Sequence of chain 1.B:
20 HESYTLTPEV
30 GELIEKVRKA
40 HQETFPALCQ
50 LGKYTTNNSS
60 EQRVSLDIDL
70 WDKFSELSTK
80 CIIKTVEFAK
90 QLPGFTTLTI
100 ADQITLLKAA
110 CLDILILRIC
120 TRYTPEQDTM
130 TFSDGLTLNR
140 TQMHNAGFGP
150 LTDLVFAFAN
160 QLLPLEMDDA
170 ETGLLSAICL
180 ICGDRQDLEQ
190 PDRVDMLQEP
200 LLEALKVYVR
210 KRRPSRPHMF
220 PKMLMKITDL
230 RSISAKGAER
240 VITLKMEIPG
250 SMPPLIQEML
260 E

Binding-site contacts:
Ligand atom CAP contacts residue LEU243 of chain 1.B at 3.7 Å (hydrophobic).
Ligand atom CAM contacts residue PHE147 of chain 1.B at 3.8 Å (hydrophobic).
Ligand atom CAP contacts residue VAL240 of chain 1.B at 3.6 Å (hydrophobic).
Ligand atom CAL contacts residue PHE73 of chain 1.B at 3.8 Å (hydrophobic).
Ligand atom CAA contacts residue TRP70 of chain 1.B at 3.9 Å (hydrophobic).
Ligand atom CAA contacts residue SER77 of chain 1.B at 3.8 Å.
Ligand atom CAC contacts residue GLY236 of chain 1.B at 3.5 Å.
Ligand atom CAC contacts residue LEU111 of chain 1.B at 3.8 Å (hydrophobic).
Ligand atom NAQ contacts residue SER77 of chain 1.B at 3.0 Å (h-bond).
Ligand atom OAE contacts residue PHE131 of chain 1.B at 3.3 Å.
Ligand atom CAA contacts residue PHE73 of chain 1.B at 3.5 Å (hydrophobic).
Ligand atom CAV contacts residue PHE73 of chain 1.B at 3.4 Å (hydrophobic).
Ligand atom CAJ contacts residue PHE131 of chain 1.B at 3.3 Å (hydrophobic).
Ligand atom CAX contacts residue PHE73 of chain 1.B at 3.8 Å (hydrophobic).
Ligand atom CAN contacts residue SER77 of chain 1.B at 3.4 Å.
Ligand atom CAN contacts residue PHE73 of chain 1.B at 3.4 Å (hydrophobic).
Ligand atom CAU contacts residue PHE131 of chain 1.B at 3.6 Å (hydrophobic).
Ligand atom OAG contacts residue PHE44 of chain 1.B at 3.2 Å.
Ligand atom CAS contacts residue LEU114 of chain 1.B at 3.8 Å (hydrophobic).
Ligand atom OAG contacts residue SER132 of chain 1.B at 2.5 Å (h-bond).
Ligand atom OAG contacts residue ARG121 of chain 1.B at 3.1 Å (salt-bridge).
Ligand atom NAQ contacts residue PHE73 of chain 1.B at 3.5 Å.
Ligand atom CAI contacts residue ILE118 of chain 1.B at 3.7 Å (hydrophobic).
Ligand atom OAE contacts residue SER132 of chain 1.B at 2.8 Å (h-bond).
Ligand atom CAT contacts residue SER77 of chain 1.B at 3.7 Å.
Ligand atom CAC contacts residue VAL240 of chain 1.B at 3.8 Å (hydrophobic).
Ligand atom CAH contacts residue PHE131 of chain 1.B at 3.8 Å (hydrophobic).
Ligand atom CAD contacts residue ARG239 of chain 1.B at 3.8 Å.
Ligand atom CAL contacts residue PHE147 of chain 1.B at 3.5 Å (hydrophobic).
Ligand atom CAI contacts residue LEU114 of chain 1.B at 3.5 Å (hydrophobic).
Ligand atom CAK contacts residue ILE118 of chain 1.B at 3.7 Å (hydrophobic).
Ligand atom OAG contacts residue CYS80 of chain 1.B at 3.8 Å.
Ligand atom CAH contacts residue LEU76 of chain 1.B at 3.9 Å (hydrophobic).
Ligand atom CAO contacts residue VAL240 of chain 1.B at 3.6 Å (hydrophobic).
Ligand atom OAF contacts residue ILE115 of chain 1.B at 3.8 Å.
Ligand atom CAR contacts residue SER132 of chain 1.B at 3.0 Å.
Ligand atom OAF contacts residue LEU114 of chain 1.B at 3.3 Å (h-bond).
Ligand atom OAF contacts residue ILE118 of chain 1.B at 3.7 Å.
Ligand atom CAJ contacts residue LEU76 of chain 1.B at 3.6 Å (hydrophobic).
Ligand atom CAH contacts residue SER77 of chain 1.B at 3.3 Å.

The protein below binds the small molecule below.
Small molecule (SMILES): CC1(C)CCC(C)(C)c2cc(C(=O)Nc3ccc(C(=O)O)cc3)ccc21